Binding-site contacts:
Ligand atom C7 contacts residue ASN86 of chain 1.A at 3.5 Å.
Ligand atom C1 contacts residue ASN86 of chain 1.A at 1.5 Å.
Ligand atom O5 contacts residue ASN86 of chain 1.A at 2.4 Å (h-bond).
Ligand atom C4 contacts residue ASN86 of chain 1.A at 4.0 Å.
Ligand atom C3 contacts residue ASN86 of chain 1.A at 3.9 Å.
Ligand atom C2 contacts residue ASN86 of chain 1.A at 2.5 Å.
Ligand atom N2 contacts residue ASN86 of chain 1.A at 2.5 Å (h-bond).
Ligand atom N2 contacts residue TYR84 of chain 1.A at 4.5 Å.
Ligand atom C5 contacts residue ASN86 of chain 1.A at 3.7 Å.
Ligand atom C8 contacts residue ASN86 of chain 1.A at 4.0 Å.
Ligand atom C6 contacts residue ASN86 of chain 1.A at 4.5 Å.
Ligand atom O7 contacts residue ASN86 of chain 1.A at 4.3 Å.
Ligand atom C8 contacts residue TYR84 of chain 1.A at 3.4 Å (hydrophobic).
Ligand atom C7 contacts residue TYR84 of chain 1.A at 4.3 Å (hydrophobic).

Sequence of chain 1.A:
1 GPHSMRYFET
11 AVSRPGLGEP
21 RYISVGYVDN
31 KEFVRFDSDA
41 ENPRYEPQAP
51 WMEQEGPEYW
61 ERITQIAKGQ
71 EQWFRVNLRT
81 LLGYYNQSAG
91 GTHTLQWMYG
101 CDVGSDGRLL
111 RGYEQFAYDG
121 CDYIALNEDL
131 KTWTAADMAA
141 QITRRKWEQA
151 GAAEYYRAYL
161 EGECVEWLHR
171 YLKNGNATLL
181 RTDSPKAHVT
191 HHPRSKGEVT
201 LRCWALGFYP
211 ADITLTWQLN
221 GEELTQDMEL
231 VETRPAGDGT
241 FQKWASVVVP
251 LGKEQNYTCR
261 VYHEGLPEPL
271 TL

This protein binds this small molecule.
Small molecule (SMILES): CC(=O)N[C@@H]1[C@@H](O)[C@H](O)[C@@H](CO)O[C@H]1O